A small-molecule ligand and the protein it binds are described below.
Small molecule (SMILES): CC(=O)N[C@@H]1[C@@H](O)[C@H](O)[C@@H](CO)O[C@H]1O

Sequence of chain 1.B:
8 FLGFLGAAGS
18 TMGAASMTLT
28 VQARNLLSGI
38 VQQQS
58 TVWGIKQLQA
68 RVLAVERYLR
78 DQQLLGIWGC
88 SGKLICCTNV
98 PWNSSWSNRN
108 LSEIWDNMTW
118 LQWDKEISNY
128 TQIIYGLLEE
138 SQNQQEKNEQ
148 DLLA

Binding-site contacts:
Ligand atom C5 contacts residue ASN100 of chain 1.B at 3.7 Å.
Ligand atom C3 contacts residue ASN100 of chain 1.B at 3.8 Å.
Ligand atom O5 contacts residue ASN100 of chain 1.B at 2.4 Å (h-bond).
Ligand atom O5 contacts residue SER102 of chain 1.B at 3.2 Å (h-bond).
Ligand atom C1 contacts residue ASN100 of chain 1.B at 1.4 Å.
Ligand atom O7 contacts residue ASN100 of chain 1.B at 4.5 Å.
Ligand atom C5 contacts residue SER102 of chain 1.B at 3.5 Å.
Ligand atom C6 contacts residue SER102 of chain 1.B at 3.6 Å.
Ligand atom C2 contacts residue ASN100 of chain 1.B at 2.5 Å.
Ligand atom C4 contacts residue ASN100 of chain 1.B at 4.2 Å.
Ligand atom C1 contacts residue SER102 of chain 1.B at 3.8 Å.
Ligand atom O6 contacts residue SER102 of chain 1.B at 4.1 Å.
Ligand atom C7 contacts residue ASN100 of chain 1.B at 3.6 Å.
Ligand atom N2 contacts residue ASN100 of chain 1.B at 2.9 Å (h-bond).
Ligand atom C8 contacts residue ASN100 of chain 1.B at 3.5 Å.